Sequence of chain 46.I:
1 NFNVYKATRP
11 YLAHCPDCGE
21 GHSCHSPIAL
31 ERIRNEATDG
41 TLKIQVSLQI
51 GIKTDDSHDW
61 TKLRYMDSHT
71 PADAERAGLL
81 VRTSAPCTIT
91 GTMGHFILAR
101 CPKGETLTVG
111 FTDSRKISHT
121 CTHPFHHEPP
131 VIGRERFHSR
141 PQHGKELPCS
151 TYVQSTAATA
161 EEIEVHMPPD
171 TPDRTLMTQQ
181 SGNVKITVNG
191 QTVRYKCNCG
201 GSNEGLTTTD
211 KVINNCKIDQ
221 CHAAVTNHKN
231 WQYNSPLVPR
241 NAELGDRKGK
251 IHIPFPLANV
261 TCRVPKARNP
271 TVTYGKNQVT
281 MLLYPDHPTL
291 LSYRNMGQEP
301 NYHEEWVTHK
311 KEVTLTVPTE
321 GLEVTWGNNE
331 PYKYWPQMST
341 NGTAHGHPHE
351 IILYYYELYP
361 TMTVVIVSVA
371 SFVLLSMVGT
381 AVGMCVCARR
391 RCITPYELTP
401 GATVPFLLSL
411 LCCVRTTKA

Sequence of chain 46.H:
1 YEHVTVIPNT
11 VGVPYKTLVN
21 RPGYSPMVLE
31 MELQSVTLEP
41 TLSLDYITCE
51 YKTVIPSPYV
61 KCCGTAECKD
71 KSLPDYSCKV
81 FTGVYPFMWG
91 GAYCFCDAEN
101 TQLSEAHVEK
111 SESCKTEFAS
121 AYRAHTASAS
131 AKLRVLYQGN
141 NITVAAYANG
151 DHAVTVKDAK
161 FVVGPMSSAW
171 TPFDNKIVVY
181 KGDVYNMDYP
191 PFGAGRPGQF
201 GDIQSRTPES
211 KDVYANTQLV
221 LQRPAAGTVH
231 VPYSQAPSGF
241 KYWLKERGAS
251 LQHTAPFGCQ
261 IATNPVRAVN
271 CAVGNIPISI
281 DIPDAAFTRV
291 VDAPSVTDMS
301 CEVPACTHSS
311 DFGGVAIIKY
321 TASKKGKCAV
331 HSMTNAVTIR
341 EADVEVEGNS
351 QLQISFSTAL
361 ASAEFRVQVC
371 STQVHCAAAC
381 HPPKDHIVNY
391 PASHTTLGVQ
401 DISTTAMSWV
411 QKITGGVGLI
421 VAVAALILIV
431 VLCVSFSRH

The protein below binds the small molecule below.
Small molecule (SMILES): CC(=O)N[C@@H]1[C@@H](O)[C@H](O)[C@@H](CO)O[C@H]1O

Sequence of chain 46.B:
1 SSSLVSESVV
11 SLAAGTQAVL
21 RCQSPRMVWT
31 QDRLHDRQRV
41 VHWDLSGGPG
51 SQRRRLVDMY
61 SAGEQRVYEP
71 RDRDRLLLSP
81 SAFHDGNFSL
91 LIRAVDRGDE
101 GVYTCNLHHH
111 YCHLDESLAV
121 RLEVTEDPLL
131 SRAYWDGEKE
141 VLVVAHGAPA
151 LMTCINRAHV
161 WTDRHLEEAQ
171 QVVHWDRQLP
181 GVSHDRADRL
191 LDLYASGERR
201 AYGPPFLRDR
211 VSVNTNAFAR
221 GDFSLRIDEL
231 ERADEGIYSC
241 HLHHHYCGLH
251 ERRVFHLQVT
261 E

Binding-site contacts:
Ligand atom C6 contacts residue LYS115 of chain 46.H at 4.3 Å.
Ligand atom C3 contacts residue ASN259 of chain 46.I at 3.8 Å.
Ligand atom C4 contacts residue LYS115 of chain 46.H at 4.5 Å.
Ligand atom C8 contacts residue ASN259 of chain 46.I at 4.4 Å.
Ligand atom C8 contacts residue GLU198 of chain 46.B at 4.1 Å.
Ligand atom O5 contacts residue ASN259 of chain 46.I at 2.3 Å (h-bond).
Ligand atom O7 contacts residue LYS181 of chain 46.H at 4.1 Å.
Ligand atom O7 contacts residue ASN259 of chain 46.I at 2.8 Å (h-bond).
Ligand atom C2 contacts residue ASN259 of chain 46.I at 2.4 Å.
Ligand atom O6 contacts residue THR116 of chain 46.H at 3.5 Å.
Ligand atom C5 contacts residue ASN259 of chain 46.I at 3.6 Å.
Ligand atom C7 contacts residue ASN259 of chain 46.I at 3.1 Å.
Ligand atom O6 contacts residue LYS115 of chain 46.H at 3.7 Å.
Ligand atom C4 contacts residue ASN259 of chain 46.I at 4.1 Å.
Ligand atom O5 contacts residue THR116 of chain 46.H at 4.3 Å.
Ligand atom C1 contacts residue ASN259 of chain 46.I at 1.4 Å.
Ligand atom O6 contacts residue ASN259 of chain 46.I at 4.5 Å.
Ligand atom N2 contacts residue ASN259 of chain 46.I at 3.0 Å (h-bond).